Sequence of chain 16.D:
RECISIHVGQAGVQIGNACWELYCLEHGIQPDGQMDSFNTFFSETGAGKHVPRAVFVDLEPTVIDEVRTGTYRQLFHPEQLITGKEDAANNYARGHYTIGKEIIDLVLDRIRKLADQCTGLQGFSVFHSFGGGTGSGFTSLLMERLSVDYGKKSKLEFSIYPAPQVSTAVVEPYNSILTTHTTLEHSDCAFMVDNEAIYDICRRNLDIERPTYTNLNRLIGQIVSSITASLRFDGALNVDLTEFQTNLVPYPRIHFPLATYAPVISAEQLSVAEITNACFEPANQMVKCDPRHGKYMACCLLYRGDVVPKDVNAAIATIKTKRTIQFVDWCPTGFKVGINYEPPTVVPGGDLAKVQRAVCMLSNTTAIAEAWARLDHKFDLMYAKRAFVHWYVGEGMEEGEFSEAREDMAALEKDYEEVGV

Binding-site contacts:
Ligand atom O2 contacts residue CYS239 of chain 16.E at 3.1 Å (h-bond).
Ligand atom C6 contacts residue VAL236 of chain 16.E at 3.8 Å (hydrophobic).
Ligand atom C7 contacts residue ALA248 of chain 16.E at 3.3 Å (hydrophobic).
Ligand atom C18 contacts residue VAL181 of chain 16.D at 3.8 Å (hydrophobic).
Ligand atom C6 contacts residue CYS239 of chain 16.E at 3.8 Å (hydrophobic).
Ligand atom C4 contacts residue ILE368 of chain 16.E at 3.3 Å (hydrophobic).
Ligand atom O6 contacts residue VAL181 of chain 16.D at 3.1 Å.
Ligand atom C5 contacts residue LEU253 of chain 16.E at 3.8 Å (hydrophobic).
Ligand atom C18 contacts residue MET257 of chain 16.E at 3.5 Å (hydrophobic).
Ligand atom C12 contacts residue LEU246 of chain 16.E at 3.8 Å (hydrophobic).
Ligand atom C22 contacts residue LEU253 of chain 16.E at 3.4 Å (hydrophobic).
Ligand atom C6 contacts residue LEU240 of chain 16.E at 3.7 Å (hydrophobic).
Ligand atom O5 contacts residue ALA180 of chain 16.D at 3.7 Å.
Ligand atom O1 contacts residue ALA314 of chain 16.E at 3.3 Å.
Ligand atom C3 contacts residue CYS239 of chain 16.E at 3.7 Å (hydrophobic).
Ligand atom C3 contacts residue LEU253 of chain 16.E at 3.6 Å (hydrophobic).
Ligand atom C4 contacts residue VAL236 of chain 16.E at 3.8 Å (hydrophobic).
Ligand atom C20 contacts residue LEU253 of chain 16.E at 3.9 Å (hydrophobic).
Ligand atom S1 contacts residue THR179 of chain 16.D at 3.8 Å.
Ligand atom O1 contacts residue LEU253 of chain 16.E at 3.9 Å.
Ligand atom O5 contacts residue VAL181 of chain 16.D at 3.8 Å.
Ligand atom C7 contacts residue LEU253 of chain 16.E at 3.9 Å (hydrophobic).
Ligand atom O5 contacts residue LYS350 of chain 16.E at 2.9 Å.
Ligand atom S1 contacts residue SER178 of chain 16.D at 3.1 Å.
Ligand atom C18 contacts residue VAL313 of chain 16.E at 3.3 Å (hydrophobic).
Ligand atom C9 contacts residue LEU253 of chain 16.E at 3.8 Å (hydrophobic).
Ligand atom O6 contacts residue ASN256 of chain 16.E at 3.6 Å.
Ligand atom C5 contacts residue ALA248 of chain 16.E at 3.8 Å (hydrophobic).
Ligand atom C17 contacts residue LYS350 of chain 16.E at 3.9 Å.
Ligand atom O3 contacts residue ALA248 of chain 16.E at 3.2 Å.
Ligand atom C19 contacts residue ASN256 of chain 16.E at 3.8 Å.
Ligand atom C1 contacts residue LEU253 of chain 16.E at 3.4 Å (hydrophobic).
Ligand atom C5 contacts residue CYS239 of chain 16.E at 3.8 Å (hydrophobic).
Ligand atom O4 contacts residue LEU246 of chain 16.E at 3.8 Å.
Ligand atom C8 contacts residue LEU253 of chain 16.E at 3.7 Å (hydrophobic).
Ligand atom O5 contacts residue THR179 of chain 16.D at 3.9 Å.
Ligand atom C17 contacts residue ASN256 of chain 16.E at 3.8 Å.
Ligand atom O3 contacts residue CYS239 of chain 16.E at 3.2 Å (h-bond).
Ligand atom C2 contacts residue ALA314 of chain 16.E at 3.8 Å (hydrophobic).
Ligand atom C16 contacts residue LYS350 of chain 16.E at 3.4 Å.

Sequence of chain 16.E:
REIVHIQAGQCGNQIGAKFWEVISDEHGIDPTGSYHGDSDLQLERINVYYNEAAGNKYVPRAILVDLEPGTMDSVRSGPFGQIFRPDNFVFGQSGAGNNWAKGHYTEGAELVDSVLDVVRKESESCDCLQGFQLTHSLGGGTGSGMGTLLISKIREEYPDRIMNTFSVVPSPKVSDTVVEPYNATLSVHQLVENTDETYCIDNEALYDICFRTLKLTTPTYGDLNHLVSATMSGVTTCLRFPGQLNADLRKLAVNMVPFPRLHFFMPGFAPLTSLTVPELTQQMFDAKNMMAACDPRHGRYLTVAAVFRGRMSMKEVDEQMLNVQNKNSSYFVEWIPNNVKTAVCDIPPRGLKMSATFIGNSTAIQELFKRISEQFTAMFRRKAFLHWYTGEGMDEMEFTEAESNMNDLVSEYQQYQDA

The small molecule below binds the protein below.
Small molecule (SMILES): COc1cc2c(c(OC)c1OC)-c1ccc(OC)c(=O)cc1[C@@H](NC(=O)CS)CC2